Binding-site contacts:
Ligand atom C5 contacts residue PRO631 of chain 2.H at 4.4 Å (hydrophobic).
Ligand atom N3 contacts residue GLY639 of chain 2.H at 4.2 Å.
Ligand atom C6 contacts residue PRO631 of chain 2.H at 4.3 Å (hydrophobic).
Ligand atom N6 contacts residue GLY639 of chain 2.H at 3.5 Å (h-bond).
Ligand atom N9 contacts residue PRO631 of chain 2.H at 3.9 Å.
Ligand atom C2 contacts residue PRO631 of chain 2.H at 4.2 Å (hydrophobic).
Ligand atom N1 contacts residue PRO631 of chain 2.H at 4.2 Å.
Ligand atom N7 contacts residue SER632 of chain 2.H at 3.7 Å.
Ligand atom N1 contacts residue GLY639 of chain 2.H at 3.0 Å (h-bond).
Ligand atom C6 contacts residue SER632 of chain 2.H at 4.0 Å.
Ligand atom N7 contacts residue ASP609 of chain 2.H at 4.0 Å.
Ligand atom N1 contacts residue PHE638 of chain 2.H at 4.1 Å.
Ligand atom C2 contacts residue ILE622 of chain 2.H at 4.3 Å (hydrophobic).
Ligand atom N6 contacts residue PRO633 of chain 2.H at 4.4 Å.
Ligand atom N6 contacts residue SER632 of chain 2.H at 3.6 Å.
Ligand atom N6 contacts residue GLY637 of chain 2.H at 3.4 Å (h-bond).
Ligand atom N3 contacts residue PRO631 of chain 2.H at 4.1 Å.
Ligand atom C8 contacts residue HIS630 of chain 2.H at 3.3 Å.
Ligand atom C6 contacts residue GLY639 of chain 2.H at 3.7 Å.
Ligand atom C4 contacts residue PRO631 of chain 2.H at 4.2 Å (hydrophobic).
Ligand atom N6 contacts residue PHE638 of chain 2.H at 3.7 Å.
Ligand atom N7 contacts residue HIS630 of chain 2.H at 3.7 Å.
Ligand atom N9 contacts residue HIS630 of chain 2.H at 4.4 Å.
Ligand atom C5 contacts residue PRO420 of chain 2.H at 4.5 Å (hydrophobic).
Ligand atom C2 contacts residue GLY639 of chain 2.H at 2.9 Å.
Ligand atom C5 contacts residue SER632 of chain 2.H at 3.9 Å.

Sequence of chain 2.H:
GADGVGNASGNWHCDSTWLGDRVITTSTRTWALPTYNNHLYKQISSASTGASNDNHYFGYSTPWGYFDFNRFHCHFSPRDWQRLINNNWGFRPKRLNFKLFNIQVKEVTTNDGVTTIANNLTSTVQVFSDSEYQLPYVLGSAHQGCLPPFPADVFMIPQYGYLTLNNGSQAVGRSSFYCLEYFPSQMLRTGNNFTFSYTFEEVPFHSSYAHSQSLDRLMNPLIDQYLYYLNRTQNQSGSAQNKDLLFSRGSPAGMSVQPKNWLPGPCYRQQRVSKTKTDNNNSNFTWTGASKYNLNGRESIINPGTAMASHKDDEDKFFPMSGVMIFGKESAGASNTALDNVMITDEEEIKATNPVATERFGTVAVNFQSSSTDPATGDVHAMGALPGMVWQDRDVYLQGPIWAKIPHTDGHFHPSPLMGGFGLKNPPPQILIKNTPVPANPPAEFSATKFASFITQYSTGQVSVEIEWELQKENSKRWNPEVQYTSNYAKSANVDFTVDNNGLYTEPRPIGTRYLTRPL

A small-molecule ligand and the protein it binds are described below.
Small molecule (SMILES): Nc1ncnc2[nH]cnc12